A small-molecule ligand and the protein it binds are described below.
Small molecule (SMILES): O=C(O)c1ccc(C(=O)NCCO)cc1

Binding-site contacts:
Ligand atom C2 contacts residue ILE178 of chain 1.A at 4.3 Å (hydrophobic).
Ligand atom O2A contacts residue TRP155 of chain 1.A at 2.9 Å.
Ligand atom O2A contacts residue MET131 of chain 1.A at 3.1 Å.
Ligand atom CA contacts residue TRP155 of chain 1.A at 3.9 Å (hydrophobic).
Ligand atom O1A contacts residue PHE62 of chain 1.A at 4.3 Å.
Ligand atom O1A contacts residue SER130 of chain 1.A at 3.7 Å.
Ligand atom C1 contacts residue ILE178 of chain 1.A at 4.3 Å (hydrophobic).
Ligand atom CA contacts residue MET131 of chain 1.A at 3.8 Å (hydrophobic).
Ligand atom O1A contacts residue ILE178 of chain 1.A at 3.9 Å.
Ligand atom C6 contacts residue PHE62 of chain 1.A at 4.3 Å (hydrophobic).
Ligand atom O1A contacts residue MET131 of chain 1.A at 4.0 Å.
Ligand atom O1A contacts residue TRP155 of chain 1.A at 4.4 Å.
Ligand atom C2 contacts residue TRP155 of chain 1.A at 4.2 Å (hydrophobic).
Ligand atom CA contacts residue ILE178 of chain 1.A at 4.3 Å (hydrophobic).

Sequence of chain 1.A:
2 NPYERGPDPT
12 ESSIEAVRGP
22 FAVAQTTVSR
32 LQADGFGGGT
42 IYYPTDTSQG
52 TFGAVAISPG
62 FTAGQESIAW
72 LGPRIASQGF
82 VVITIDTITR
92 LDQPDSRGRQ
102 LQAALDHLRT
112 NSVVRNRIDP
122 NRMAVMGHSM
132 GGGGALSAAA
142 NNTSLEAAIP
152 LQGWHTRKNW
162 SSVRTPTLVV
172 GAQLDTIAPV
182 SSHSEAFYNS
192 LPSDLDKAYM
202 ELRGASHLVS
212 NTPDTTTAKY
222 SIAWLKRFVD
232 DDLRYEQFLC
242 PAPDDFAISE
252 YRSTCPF